Binding-site contacts:
Ligand atom O2G contacts residue MG1 of chain 1.V at 1.9 Å.
Ligand atom PG contacts residue ASP219 of chain 1.D at 3.6 Å.
Ligand atom C2 contacts residue ILE103 of chain 1.D at 3.5 Å (hydrophobic).
Ligand atom PA contacts residue ASP219 of chain 1.D at 3.6 Å.
Ligand atom C3' contacts residue ILE218 of chain 1.D at 3.6 Å (hydrophobic).
Ligand atom O4' contacts residue ILE34 of chain 1.D at 3.6 Å.
Ligand atom O2A contacts residue ASP219 of chain 1.D at 2.8 Å (salt-bridge).
Ligand atom PB contacts residue ASP219 of chain 1.D at 3.6 Å.
Ligand atom N3 contacts residue PHE107 of chain 1.D at 3.6 Å.
Ligand atom O2G contacts residue HIS205 of chain 1.D at 3.4 Å (h-bond).
Ligand atom PG contacts residue MG1 of chain 1.W at 3.6 Å.
Ligand atom PB contacts residue MG1 of chain 1.W at 3.7 Å.
Ligand atom N3B contacts residue MG1 of chain 1.V at 3.1 Å.
Ligand atom O2G contacts residue ASP219 of chain 1.D at 3.0 Å (salt-bridge).
Ligand atom N1 contacts residue ILE103 of chain 1.D at 2.9 Å (h-bond).
Ligand atom O2A contacts residue MG1 of chain 1.V at 1.9 Å.
Ligand atom O3G contacts residue MG1 of chain 1.W at 2.3 Å.
Ligand atom O3G contacts residue ASP219 of chain 1.D at 3.1 Å (salt-bridge).
Ligand atom PA contacts residue MG1 of chain 1.V at 3.3 Å.
Ligand atom C8 contacts residue TYR100 of chain 1.D at 3.4 Å (hydrophobic).
Ligand atom O2B contacts residue MG1 of chain 1.W at 2.3 Å.
Ligand atom O2B contacts residue LYS52 of chain 1.D at 3.1 Å (salt-bridge).
Ligand atom N7 contacts residue ILE50 of chain 1.D at 3.7 Å.
Ligand atom O6 contacts residue ILE103 of chain 1.D at 2.9 Å (h-bond).
Ligand atom O6 contacts residue TYR100 of chain 1.D at 3.5 Å.
Ligand atom O3G contacts residue MG1 of chain 1.V at 3.7 Å.
Ligand atom O6 contacts residue ILE218 of chain 1.D at 3.7 Å.
Ligand atom O1B contacts residue SER40 of chain 1.D at 2.6 Å (h-bond).
Ligand atom O3A contacts residue LYS52 of chain 1.D at 3.6 Å.
Ligand atom O2A contacts residue HIS205 of chain 1.D at 3.4 Å (h-bond).
Ligand atom O2B contacts residue ASP219 of chain 1.D at 2.7 Å (salt-bridge).
Ligand atom C6 contacts residue ILE103 of chain 1.D at 3.6 Å (hydrophobic).
Ligand atom O1A contacts residue LYS52 of chain 1.D at 3.0 Å (salt-bridge).
Ligand atom O1A contacts residue ASP219 of chain 1.D at 3.3 Å.
Ligand atom N2 contacts residue ILE103 of chain 1.D at 3.2 Å (h-bond).
Ligand atom N7 contacts residue TYR100 of chain 1.D at 2.7 Å (h-bond).
Ligand atom C5 contacts residue ILE50 of chain 1.D at 3.7 Å (hydrophobic).
Ligand atom C8 contacts residue ILE218 of chain 1.D at 3.7 Å (hydrophobic).
Ligand atom PG contacts residue MG1 of chain 1.V at 3.1 Å.
Ligand atom N1 contacts residue GLU102 of chain 1.D at 3.6 Å.

The small molecule below binds the protein below.
Small molecule (SMILES): Nc1nc2c(ncn2[C@@H]2O[C@H](CO[P](=O)(O)O[P](=O)(O)NP(=O)(O)O)[C@@H](O)[C@H]2O)c(=O)[nH]1

Sequence of chain 1.D:
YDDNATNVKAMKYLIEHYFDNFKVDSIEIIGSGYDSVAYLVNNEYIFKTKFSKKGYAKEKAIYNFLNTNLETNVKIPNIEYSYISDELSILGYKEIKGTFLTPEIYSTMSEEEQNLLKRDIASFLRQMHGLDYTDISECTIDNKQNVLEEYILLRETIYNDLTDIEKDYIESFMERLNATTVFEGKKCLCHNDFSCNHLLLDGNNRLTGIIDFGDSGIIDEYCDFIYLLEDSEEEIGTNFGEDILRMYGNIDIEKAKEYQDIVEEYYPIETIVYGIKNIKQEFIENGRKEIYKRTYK